Sequence of chain 1.A:
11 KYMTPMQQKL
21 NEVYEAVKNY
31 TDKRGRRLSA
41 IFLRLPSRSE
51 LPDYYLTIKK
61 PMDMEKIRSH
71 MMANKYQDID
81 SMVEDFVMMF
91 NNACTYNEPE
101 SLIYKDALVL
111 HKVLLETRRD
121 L

Binding-site contacts:
Ligand atom CAK contacts residue MET62 of chain 1.A at 3.8 Å (hydrophobic).
Ligand atom OAM contacts residue ASN92 of chain 1.A at 3.6 Å.
Ligand atom NAB contacts residue ASN97 of chain 1.A at 4.3 Å.
Ligand atom CAC contacts residue ILE103 of chain 1.A at 3.5 Å (hydrophobic).
Ligand atom CAA contacts residue TYR96 of chain 1.A at 4.2 Å (hydrophobic).
Ligand atom OAM contacts residue TYR54 of chain 1.A at 2.5 Å (h-bond).
Ligand atom CAH contacts residue ILE41 of chain 1.A at 3.5 Å (hydrophobic).
Ligand atom OAM contacts residue ALA93 of chain 1.A at 3.0 Å.
Ligand atom CAD contacts residue ASN97 of chain 1.A at 3.9 Å.
Ligand atom CAL contacts residue ALA93 of chain 1.A at 4.0 Å (hydrophobic).
Ligand atom NAB contacts residue ILE103 of chain 1.A at 3.7 Å.
Ligand atom CAJ contacts residue PHE42 of chain 1.A at 4.0 Å (hydrophobic).
Ligand atom OAN contacts residue TYR96 of chain 1.A at 4.1 Å.
Ligand atom CAI contacts residue ILE41 of chain 1.A at 3.4 Å (hydrophobic).
Ligand atom OAN contacts residue ASN97 of chain 1.A at 2.8 Å (h-bond).
Ligand atom OAN contacts residue ALA93 of chain 1.A at 4.0 Å.
Ligand atom CAE contacts residue ILE103 of chain 1.A at 4.2 Å (hydrophobic).
Ligand atom CAI contacts residue PHE42 of chain 1.A at 3.8 Å (hydrophobic).
Ligand atom CAA contacts residue ILE103 of chain 1.A at 3.5 Å (hydrophobic).
Ligand atom OAM contacts residue MET89 of chain 1.A at 4.2 Å.
Ligand atom CAA contacts residue ASN97 of chain 1.A at 3.4 Å.
Ligand atom CAD contacts residue TYR96 of chain 1.A at 4.0 Å (hydrophobic).
Ligand atom CAD contacts residue ILE103 of chain 1.A at 3.7 Å (hydrophobic).
Ligand atom CAK contacts residue TYR54 of chain 1.A at 3.3 Å (hydrophobic).
Ligand atom CAH contacts residue LEU45 of chain 1.A at 3.4 Å (hydrophobic).
Ligand atom CAJ contacts residue MET62 of chain 1.A at 3.3 Å (hydrophobic).
Ligand atom CAL contacts residue LEU45 of chain 1.A at 4.3 Å (hydrophobic).
Ligand atom CAK contacts residue PHE42 of chain 1.A at 4.2 Å (hydrophobic).
Ligand atom CAJ contacts residue LEU45 of chain 1.A at 3.9 Å (hydrophobic).
Ligand atom CAL contacts residue TYR54 of chain 1.A at 3.0 Å (hydrophobic).
Ligand atom CAI contacts residue LEU45 of chain 1.A at 3.5 Å (hydrophobic).
Ligand atom OAN contacts residue TYR54 of chain 1.A at 3.8 Å.
Ligand atom CAF contacts residue TYR54 of chain 1.A at 3.9 Å (hydrophobic).
Ligand atom CAK contacts residue MET89 of chain 1.A at 3.9 Å (hydrophobic).
Ligand atom OAN contacts residue ILE103 of chain 1.A at 4.0 Å.
Ligand atom CAG contacts residue LEU45 of chain 1.A at 3.9 Å (hydrophobic).
Ligand atom CAC contacts residue ILE41 of chain 1.A at 4.1 Å (hydrophobic).
Ligand atom CAG contacts residue TYR54 of chain 1.A at 3.9 Å (hydrophobic).
Ligand atom CAF contacts residue ASN97 of chain 1.A at 4.0 Å.
Ligand atom CAJ contacts residue MET89 of chain 1.A at 3.8 Å (hydrophobic).

The small molecule below binds the protein below.
Small molecule (SMILES): CN(C)/C=C/C(=O)c1ccccc1O